The small molecule below binds the protein below.
Small molecule (SMILES): CC(=O)N[C@@H]1[C@@H](O)[C@H](O)[C@@H](CO)O[C@H]1O

Sequence of chain 1.C:
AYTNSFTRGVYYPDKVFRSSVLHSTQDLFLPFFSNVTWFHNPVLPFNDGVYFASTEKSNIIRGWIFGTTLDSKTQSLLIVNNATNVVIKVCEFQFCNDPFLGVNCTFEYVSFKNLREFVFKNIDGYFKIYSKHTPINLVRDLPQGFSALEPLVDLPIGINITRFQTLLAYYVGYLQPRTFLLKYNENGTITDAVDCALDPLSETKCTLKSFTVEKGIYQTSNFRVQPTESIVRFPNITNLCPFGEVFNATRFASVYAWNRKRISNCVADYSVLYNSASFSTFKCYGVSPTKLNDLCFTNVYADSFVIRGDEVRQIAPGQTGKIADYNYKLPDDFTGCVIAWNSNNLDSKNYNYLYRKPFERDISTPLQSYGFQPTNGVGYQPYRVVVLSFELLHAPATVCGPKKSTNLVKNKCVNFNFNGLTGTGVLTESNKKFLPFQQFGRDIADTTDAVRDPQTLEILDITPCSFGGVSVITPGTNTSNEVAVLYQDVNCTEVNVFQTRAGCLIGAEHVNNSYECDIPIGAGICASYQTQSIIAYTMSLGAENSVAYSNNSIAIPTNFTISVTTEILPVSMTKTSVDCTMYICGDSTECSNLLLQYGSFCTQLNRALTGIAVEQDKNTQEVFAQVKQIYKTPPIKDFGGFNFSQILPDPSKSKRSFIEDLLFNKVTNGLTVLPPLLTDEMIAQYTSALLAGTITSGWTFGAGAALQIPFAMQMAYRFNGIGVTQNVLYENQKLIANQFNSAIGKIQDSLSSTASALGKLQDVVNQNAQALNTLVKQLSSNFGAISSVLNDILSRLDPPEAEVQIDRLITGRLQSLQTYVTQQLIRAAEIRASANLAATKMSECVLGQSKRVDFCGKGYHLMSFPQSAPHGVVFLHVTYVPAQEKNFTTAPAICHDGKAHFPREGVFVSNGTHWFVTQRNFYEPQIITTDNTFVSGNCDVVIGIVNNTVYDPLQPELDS

Binding-site contacts:
Ligand atom C2 contacts residue ASN80 of chain 1.C at 2.5 Å.
Ligand atom C7 contacts residue ASN80 of chain 1.C at 3.8 Å.
Ligand atom C5 contacts residue ASN80 of chain 1.C at 3.8 Å.
Ligand atom C7 contacts residue TYR47 of chain 1.C at 4.0 Å (hydrophobic).
Ligand atom O7 contacts residue ASN80 of chain 1.C at 4.1 Å.
Ligand atom O5 contacts residue ASN80 of chain 1.C at 2.4 Å (h-bond).
Ligand atom O7 contacts residue TYR47 of chain 1.C at 3.7 Å.
Ligand atom C1 contacts residue ASN80 of chain 1.C at 1.5 Å.
Ligand atom N2 contacts residue ASN80 of chain 1.C at 2.9 Å (h-bond).
Ligand atom C3 contacts residue ASN80 of chain 1.C at 3.9 Å.
Ligand atom C8 contacts residue TYR47 of chain 1.C at 3.4 Å (hydrophobic).
Ligand atom C4 contacts residue ASN80 of chain 1.C at 4.3 Å.